Sequence of chain 1.I:
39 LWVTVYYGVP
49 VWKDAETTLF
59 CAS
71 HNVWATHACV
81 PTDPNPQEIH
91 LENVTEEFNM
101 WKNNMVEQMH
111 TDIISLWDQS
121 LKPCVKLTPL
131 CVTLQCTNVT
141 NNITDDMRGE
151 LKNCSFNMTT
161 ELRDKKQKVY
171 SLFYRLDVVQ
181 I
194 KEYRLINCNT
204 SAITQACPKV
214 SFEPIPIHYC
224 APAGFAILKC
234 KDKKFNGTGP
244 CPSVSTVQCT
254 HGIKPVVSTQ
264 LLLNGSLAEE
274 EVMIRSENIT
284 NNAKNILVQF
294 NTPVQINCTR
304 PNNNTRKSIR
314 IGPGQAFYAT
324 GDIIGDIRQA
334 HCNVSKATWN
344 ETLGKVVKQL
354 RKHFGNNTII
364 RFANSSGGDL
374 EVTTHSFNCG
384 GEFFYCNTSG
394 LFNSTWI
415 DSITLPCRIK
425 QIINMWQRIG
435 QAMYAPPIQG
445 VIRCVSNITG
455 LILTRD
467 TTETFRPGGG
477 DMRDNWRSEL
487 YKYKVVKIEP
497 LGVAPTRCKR

A protein and the small-molecule ligand that binds it are described below.
Small molecule (SMILES): CC(=O)N[C@H]1[C@H](O[C@H]2[C@H](O)[C@@H](NC(C)=O)CO[C@@H]2CO)O[C@H](CO)[C@@H](O[C@@H]2O[C@H](CO)[C@@H](O)[C@H](O)[C@@H]2O)[C@@H]1O

Binding-site contacts:
Ligand atom C6 contacts residue GLY383 of chain 1.I at 4.2 Å.
Ligand atom C2 contacts residue ASN267 of chain 1.I at 2.5 Å.
Ligand atom O5 contacts residue ASN267 of chain 1.I at 2.4 Å (h-bond).
Ligand atom N2 contacts residue SER450 of chain 1.I at 3.0 Å (h-bond).
Ligand atom C5 contacts residue NAG1 of chain 1.W at 3.8 Å.
Ligand atom C8 contacts residue SER450 of chain 1.I at 3.9 Å.
Ligand atom C7 contacts residue SER450 of chain 1.I at 3.9 Å.
Ligand atom C3 contacts residue VAL449 of chain 1.I at 4.1 Å (hydrophobic).
Ligand atom O3 contacts residue CYS448 of chain 1.I at 3.5 Å (h-bond).
Ligand atom C3 contacts residue ASN267 of chain 1.I at 3.9 Å.
Ligand atom O7 contacts residue PRO217 of chain 1.I at 3.4 Å.
Ligand atom C1 contacts residue ASN267 of chain 1.I at 1.5 Å.
Ligand atom O6 contacts residue GLY383 of chain 1.I at 3.5 Å.
Ligand atom O6 contacts residue CYS382 of chain 1.I at 3.9 Å.
Ligand atom C7 contacts residue ASN381 of chain 1.I at 4.1 Å.
Ligand atom C2 contacts residue SER450 of chain 1.I at 3.8 Å.
Ligand atom O5 contacts residue VAL449 of chain 1.I at 4.3 Å.
Ligand atom C3 contacts residue SER450 of chain 1.I at 4.0 Å.
Ligand atom N2 contacts residue ASN267 of chain 1.I at 3.0 Å (h-bond).
Ligand atom O4 contacts residue VAL449 of chain 1.I at 4.3 Å.
Ligand atom C8 contacts residue LEU266 of chain 1.I at 3.9 Å (hydrophobic).
Ligand atom C6 contacts residue NAG1 of chain 1.W at 3.9 Å.
Ligand atom O7 contacts residue ASN381 of chain 1.I at 3.9 Å.
Ligand atom C4 contacts residue ASN267 of chain 1.I at 4.3 Å.
Ligand atom O3 contacts residue CYS382 of chain 1.I at 3.4 Å (h-bond).
Ligand atom O7 contacts residue ASN267 of chain 1.I at 4.2 Å.
Ligand atom O5 contacts residue NAG1 of chain 1.W at 3.2 Å.
Ligand atom C4 contacts residue VAL449 of chain 1.I at 4.3 Å (hydrophobic).
Ligand atom C5 contacts residue VAL449 of chain 1.I at 3.7 Å (hydrophobic).
Ligand atom C1 contacts residue SER450 of chain 1.I at 3.9 Å.
Ligand atom C8 contacts residue VAL259 of chain 1.I at 4.5 Å (hydrophobic).
Ligand atom C7 contacts residue ASN267 of chain 1.I at 3.8 Å.
Ligand atom C1 contacts residue NAG1 of chain 1.W at 3.8 Å.
Ligand atom C3 contacts residue CYS382 of chain 1.I at 4.4 Å (hydrophobic).
Ligand atom C1 contacts residue VAL449 of chain 1.I at 4.2 Å (hydrophobic).
Ligand atom O5 contacts residue CYS382 of chain 1.I at 4.5 Å.
Ligand atom C8 contacts residue ASN381 of chain 1.I at 3.6 Å.
Ligand atom C3 contacts residue CYS448 of chain 1.I at 4.0 Å (hydrophobic).
Ligand atom C8 contacts residue PHE380 of chain 1.I at 3.6 Å (hydrophobic).
Ligand atom C5 contacts residue ASN267 of chain 1.I at 3.8 Å.